Sequence of chain 1.C:
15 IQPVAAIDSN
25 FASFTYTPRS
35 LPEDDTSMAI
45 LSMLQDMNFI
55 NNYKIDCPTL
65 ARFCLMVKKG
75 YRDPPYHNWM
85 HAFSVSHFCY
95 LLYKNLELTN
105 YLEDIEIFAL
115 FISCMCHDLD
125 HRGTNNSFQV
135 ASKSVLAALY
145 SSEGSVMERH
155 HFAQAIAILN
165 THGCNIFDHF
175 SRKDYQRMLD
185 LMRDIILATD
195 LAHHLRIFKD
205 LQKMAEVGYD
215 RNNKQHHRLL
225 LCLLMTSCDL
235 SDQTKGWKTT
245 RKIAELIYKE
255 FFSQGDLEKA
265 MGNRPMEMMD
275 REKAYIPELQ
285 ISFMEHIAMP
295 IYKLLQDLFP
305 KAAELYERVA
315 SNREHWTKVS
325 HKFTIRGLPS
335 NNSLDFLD

Binding-site contacts:
Ligand atom C32 contacts residue HIS198 of chain 1.C at 3.9 Å.
Ligand atom C3 contacts residue PHE287 of chain 1.C at 3.4 Å (hydrophobic).
Ligand atom C19 contacts residue LEU234 of chain 1.C at 3.8 Å (hydrophobic).
Ligand atom C33 contacts residue THR193 of chain 1.C at 3.2 Å.
Ligand atom C17 contacts residue PHE287 of chain 1.C at 3.9 Å (hydrophobic).
Ligand atom C8 contacts residue PHE287 of chain 1.C at 3.5 Å (hydrophobic).
Ligand atom N7 contacts residue PHE287 of chain 1.C at 3.5 Å.
Ligand atom N13 contacts residue ILE291 of chain 1.C at 3.9 Å.
Ligand atom C26 contacts residue ILE291 of chain 1.C at 3.9 Å (hydrophobic).
Ligand atom C21 contacts residue LEU195 of chain 1.C at 4.0 Å (hydrophobic).
Ligand atom N16 contacts residue LEU234 of chain 1.C at 3.3 Å.
Ligand atom C4 contacts residue PHE287 of chain 1.C at 4.0 Å (hydrophobic).
Ligand atom C6 contacts residue MET272 of chain 1.C at 3.8 Å (hydrophobic).
Ligand atom C27 contacts residue MET272 of chain 1.C at 3.8 Å (hydrophobic).
Ligand atom C2 contacts residue PHE287 of chain 1.C at 3.3 Å (hydrophobic).
Ligand atom C32 contacts residue THR230 of chain 1.C at 3.8 Å.
Ligand atom C12 contacts residue GLN237 of chain 1.C at 3.5 Å.
Ligand atom C9 contacts residue PHE287 of chain 1.C at 3.3 Å (hydrophobic).
Ligand atom N10 contacts residue PHE287 of chain 1.C at 3.4 Å.
Ligand atom N15 contacts residue PHE287 of chain 1.C at 3.7 Å.
Ligand atom O29 contacts residue LEU195 of chain 1.C at 3.2 Å.
Ligand atom C12 contacts residue PHE287 of chain 1.C at 3.6 Å (hydrophobic).
Ligand atom C17 contacts residue LEU234 of chain 1.C at 3.8 Å (hydrophobic).
Ligand atom C32 contacts residue LEU195 of chain 1.C at 3.7 Å (hydrophobic).
Ligand atom C26 contacts residue LEU195 of chain 1.C at 3.9 Å (hydrophobic).
Ligand atom CL4 contacts residue HIS81 of chain 1.C at 3.5 Å.
Ligand atom C11 contacts residue LEU195 of chain 1.C at 3.9 Å (hydrophobic).
Ligand atom N13 contacts residue MET272 of chain 1.C at 3.7 Å.
Ligand atom C1 contacts residue PHE287 of chain 1.C at 3.7 Å (hydrophobic).
Ligand atom C25 contacts residue MET272 of chain 1.C at 3.9 Å (hydrophobic).
Ligand atom C33 contacts residue ASP233 of chain 1.C at 3.3 Å.
Ligand atom C31 contacts residue LEU234 of chain 1.C at 3.6 Å (hydrophobic).
Ligand atom N13 contacts residue LEU195 of chain 1.C at 4.0 Å.
Ligand atom CL4 contacts residue ILE251 of chain 1.C at 3.8 Å.
Ligand atom C12 contacts residue ILE247 of chain 1.C at 4.0 Å (hydrophobic).
Ligand atom C30 contacts residue THR193 of chain 1.C at 4.0 Å.
Ligand atom O14 contacts residue LEU195 of chain 1.C at 3.5 Å.
Ligand atom C25 contacts residue LEU195 of chain 1.C at 3.6 Å (hydrophobic).
Ligand atom C32 contacts residue THR193 of chain 1.C at 3.6 Å.
Ligand atom N15 contacts residue LEU234 of chain 1.C at 3.8 Å.

The protein below binds the small molecule below.
Small molecule (SMILES): Cc1nc2ccc(C(=O)NCC(C)C)cc2n2c(-c3cc(OC(C)(C)C)ccc3Cl)nnc12